Sequence of chain 1.B:
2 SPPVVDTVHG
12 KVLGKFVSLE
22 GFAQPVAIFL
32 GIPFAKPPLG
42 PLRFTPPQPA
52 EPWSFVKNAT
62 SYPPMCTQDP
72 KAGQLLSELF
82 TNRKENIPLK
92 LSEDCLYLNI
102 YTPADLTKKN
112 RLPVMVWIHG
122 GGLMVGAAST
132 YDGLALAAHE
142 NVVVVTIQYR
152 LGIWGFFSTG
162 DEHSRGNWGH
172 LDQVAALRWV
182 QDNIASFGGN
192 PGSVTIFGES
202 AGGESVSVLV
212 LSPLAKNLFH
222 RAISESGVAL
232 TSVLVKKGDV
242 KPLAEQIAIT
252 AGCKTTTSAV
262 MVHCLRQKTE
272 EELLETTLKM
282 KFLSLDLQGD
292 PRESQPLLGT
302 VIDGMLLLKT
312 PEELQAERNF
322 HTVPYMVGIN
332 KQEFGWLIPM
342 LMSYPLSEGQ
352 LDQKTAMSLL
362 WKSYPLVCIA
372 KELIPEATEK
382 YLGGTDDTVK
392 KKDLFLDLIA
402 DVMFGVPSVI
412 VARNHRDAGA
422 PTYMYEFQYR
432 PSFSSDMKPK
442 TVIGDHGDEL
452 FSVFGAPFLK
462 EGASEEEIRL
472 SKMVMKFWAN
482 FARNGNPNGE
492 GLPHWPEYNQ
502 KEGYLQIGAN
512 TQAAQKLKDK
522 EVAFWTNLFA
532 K

Sequence of chain 1.C:
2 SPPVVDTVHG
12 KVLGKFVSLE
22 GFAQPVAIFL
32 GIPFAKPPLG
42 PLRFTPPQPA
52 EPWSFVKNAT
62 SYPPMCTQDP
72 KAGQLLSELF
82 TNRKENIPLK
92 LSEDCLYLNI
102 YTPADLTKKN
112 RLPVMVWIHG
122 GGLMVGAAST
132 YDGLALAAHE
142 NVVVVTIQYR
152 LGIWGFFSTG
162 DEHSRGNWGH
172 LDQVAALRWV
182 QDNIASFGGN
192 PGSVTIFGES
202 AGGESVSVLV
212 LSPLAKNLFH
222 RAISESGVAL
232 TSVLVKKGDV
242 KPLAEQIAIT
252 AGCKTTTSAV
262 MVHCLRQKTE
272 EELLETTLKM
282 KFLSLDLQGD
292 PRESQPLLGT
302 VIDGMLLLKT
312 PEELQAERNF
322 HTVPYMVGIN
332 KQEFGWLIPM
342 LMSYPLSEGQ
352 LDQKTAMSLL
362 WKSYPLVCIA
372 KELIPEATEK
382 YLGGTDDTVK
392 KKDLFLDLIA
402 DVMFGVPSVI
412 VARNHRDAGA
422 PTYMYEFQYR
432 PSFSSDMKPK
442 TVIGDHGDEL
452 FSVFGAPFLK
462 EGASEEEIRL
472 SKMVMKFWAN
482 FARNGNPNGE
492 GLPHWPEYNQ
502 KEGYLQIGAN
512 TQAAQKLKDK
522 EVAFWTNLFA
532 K

A protein and the small-molecule ligand that binds it are described below.
Small molecule (SMILES): CC(=O)N[C@H]1[C@H]([C@H](O)[C@H](O)CO)O[C@@](O)(C(=O)O)C[C@@H]1O

Binding-site contacts:
Ligand atom O1B contacts residue ASP162 of chain 1.C at 4.3 Å.
Ligand atom C10 contacts residue LYS242 of chain 1.C at 4.2 Å.
Ligand atom C1 contacts residue LYS58 of chain 1.B at 3.9 Å.
Ligand atom O9 contacts residue GLY32 of chain 1.B at 3.4 Å.
Ligand atom O1A contacts residue ASN59 of chain 1.B at 3.2 Å (h-bond).
Ligand atom O2 contacts residue LYS58 of chain 1.B at 3.9 Å.
Ligand atom O1B contacts residue ASN59 of chain 1.B at 4.1 Å.
Ligand atom O8 contacts residue THR258 of chain 1.C at 4.2 Å.
Ligand atom C11 contacts residue LYS242 of chain 1.C at 2.7 Å.
Ligand atom O4 contacts residue NAG1 of chain 1.S at 4.1 Å.
Ligand atom O9 contacts residue PRO64 of chain 1.B at 3.5 Å.
Ligand atom C6 contacts residue SER62 of chain 1.B at 4.5 Å.
Ligand atom O1A contacts residue NAG1 of chain 1.S at 3.5 Å.
Ligand atom O2 contacts residue ASN59 of chain 1.B at 2.3 Å (h-bond).
Ligand atom O1B contacts residue LYS58 of chain 1.B at 3.4 Å.
Ligand atom O4 contacts residue SER62 of chain 1.B at 3.9 Å.
Ligand atom O1A contacts residue LYS58 of chain 1.B at 4.2 Å.
Ligand atom C7 contacts residue SER62 of chain 1.B at 4.2 Å.
Ligand atom O7 contacts residue GLY32 of chain 1.B at 3.7 Å.
Ligand atom O2 contacts residue ALA60 of chain 1.B at 4.0 Å.
Ligand atom O9 contacts residue SER62 of chain 1.B at 2.8 Å (h-bond).
Ligand atom C4 contacts residue SER62 of chain 1.B at 4.2 Å.
Ligand atom C2 contacts residue ASN59 of chain 1.B at 3.1 Å.
Ligand atom C5 contacts residue SER62 of chain 1.B at 3.4 Å.
Ligand atom O9 contacts residue LEU31 of chain 1.B at 4.1 Å.
Ligand atom C4 contacts residue ASN59 of chain 1.B at 4.3 Å.
Ligand atom C3 contacts residue ASN59 of chain 1.B at 3.0 Å.
Ligand atom O7 contacts residue ASN59 of chain 1.B at 4.3 Å.
Ligand atom C4 contacts residue NAG1 of chain 1.S at 4.2 Å.
Ligand atom C9 contacts residue SER62 of chain 1.B at 3.5 Å.
Ligand atom C9 contacts residue PRO65 of chain 1.B at 4.5 Å (hydrophobic).
Ligand atom N5 contacts residue SER62 of chain 1.B at 3.8 Å.
Ligand atom C9 contacts residue PRO64 of chain 1.B at 3.6 Å (hydrophobic).
Ligand atom C3 contacts residue NAG1 of chain 1.S at 4.0 Å.
Ligand atom O6 contacts residue ASN59 of chain 1.B at 4.4 Å.
Ligand atom C1 contacts residue NAG1 of chain 1.S at 4.4 Å.
Ligand atom C1 contacts residue ASN59 of chain 1.B at 3.6 Å.
Ligand atom C9 contacts residue TYR63 of chain 1.B at 3.8 Å (hydrophobic).
Ligand atom O9 contacts residue TYR63 of chain 1.B at 3.9 Å.